The small molecule below binds the protein below.
Small molecule (SMILES): N[C@@H](CCC(=O)O)C(=O)O

Binding-site contacts:
Ligand atom CA contacts residue PRO88 of chain 1.D at 3.9 Å (hydrophobic).
Ligand atom CB contacts residue GLU190 of chain 1.D at 4.2 Å.
Ligand atom OE1 contacts residue GLU190 of chain 1.D at 3.7 Å.
Ligand atom CB contacts residue GLY140 of chain 1.D at 4.3 Å.
Ligand atom C contacts residue TYR61 of chain 1.D at 3.6 Å (hydrophobic).
Ligand atom OXT contacts residue SER141 of chain 1.D at 3.9 Å.
Ligand atom CD contacts residue SER141 of chain 1.D at 4.2 Å.
Ligand atom OXT contacts residue ARG95 of chain 1.D at 3.0 Å (salt-bridge).
Ligand atom CA contacts residue THR90 of chain 1.D at 3.5 Å.
Ligand atom C contacts residue ARG95 of chain 1.D at 3.5 Å.
Ligand atom O contacts residue GLY140 of chain 1.D at 3.2 Å.
Ligand atom OXT contacts residue TYR61 of chain 1.D at 3.3 Å.
Ligand atom OE2 contacts residue THR142 of chain 1.D at 3.1 Å (h-bond).
Ligand atom O contacts residue SER141 of chain 1.D at 2.6 Å (h-bond).
Ligand atom N contacts residue TYR216 of chain 1.D at 3.8 Å.
Ligand atom OE1 contacts residue THR142 of chain 1.D at 2.6 Å (h-bond).
Ligand atom O contacts residue ARG95 of chain 1.D at 2.8 Å (salt-bridge).
Ligand atom N contacts residue GLU190 of chain 1.D at 2.9 Å (salt-bridge).
Ligand atom N contacts residue THR90 of chain 1.D at 3.1 Å (h-bond).
Ligand atom CB contacts residue TYR61 of chain 1.D at 3.4 Å (hydrophobic).
Ligand atom CA contacts residue SER141 of chain 1.D at 3.3 Å.
Ligand atom O contacts residue TYR61 of chain 1.D at 3.4 Å.
Ligand atom C contacts residue SER141 of chain 1.D at 3.3 Å.
Ligand atom CA contacts residue GLU190 of chain 1.D at 3.6 Å.
Ligand atom OXT contacts residue THR90 of chain 1.D at 3.1 Å (h-bond).
Ligand atom C contacts residue PRO88 of chain 1.D at 4.2 Å (hydrophobic).
Ligand atom CA contacts residue TYR61 of chain 1.D at 4.0 Å (hydrophobic).
Ligand atom C contacts residue GLY140 of chain 1.D at 4.3 Å.
Ligand atom CD contacts residue THR142 of chain 1.D at 3.3 Å.
Ligand atom OXT contacts residue LEU89 of chain 1.D at 3.6 Å.
Ligand atom CD contacts residue GLU190 of chain 1.D at 4.0 Å.
Ligand atom CG contacts residue GLU190 of chain 1.D at 3.8 Å.
Ligand atom OE2 contacts residue GLY140 of chain 1.D at 3.4 Å.
Ligand atom N contacts residue PRO88 of chain 1.D at 2.7 Å (h-bond).
Ligand atom N contacts residue TYR61 of chain 1.D at 4.0 Å.
Ligand atom C contacts residue THR90 of chain 1.D at 3.8 Å.
Ligand atom OE2 contacts residue SER141 of chain 1.D at 3.1 Å (h-bond).
Ligand atom N contacts residue SER141 of chain 1.D at 4.2 Å.
Ligand atom OXT contacts residue PRO88 of chain 1.D at 3.7 Å.
Ligand atom CG contacts residue TYR61 of chain 1.D at 4.1 Å (hydrophobic).

Sequence of chain 1.D:
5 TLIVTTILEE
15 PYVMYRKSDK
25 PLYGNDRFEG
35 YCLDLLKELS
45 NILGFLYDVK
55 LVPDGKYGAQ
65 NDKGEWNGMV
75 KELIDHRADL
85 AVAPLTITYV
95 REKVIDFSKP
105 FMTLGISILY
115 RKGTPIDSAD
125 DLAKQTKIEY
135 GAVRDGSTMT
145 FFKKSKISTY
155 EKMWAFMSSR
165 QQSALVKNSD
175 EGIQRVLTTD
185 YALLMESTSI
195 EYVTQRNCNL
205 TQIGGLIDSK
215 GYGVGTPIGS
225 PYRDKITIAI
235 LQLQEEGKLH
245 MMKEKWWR